The protein below binds the small molecule below.
Small molecule (SMILES): O=C1C[C@@H](C(=O)O)NC(=O)N1

Sequence of chain 2.A:
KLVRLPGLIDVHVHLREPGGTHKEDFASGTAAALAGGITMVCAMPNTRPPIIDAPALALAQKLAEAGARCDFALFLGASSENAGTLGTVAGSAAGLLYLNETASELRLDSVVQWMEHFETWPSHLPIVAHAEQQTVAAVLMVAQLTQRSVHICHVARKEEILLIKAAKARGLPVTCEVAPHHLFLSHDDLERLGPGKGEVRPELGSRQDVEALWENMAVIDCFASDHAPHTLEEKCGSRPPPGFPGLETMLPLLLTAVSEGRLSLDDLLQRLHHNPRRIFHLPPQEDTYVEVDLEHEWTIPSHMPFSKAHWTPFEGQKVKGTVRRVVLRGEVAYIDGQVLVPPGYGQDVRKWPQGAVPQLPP

Binding-site contacts:
Ligand atom C7 contacts residue ASN52 of chain 2.A at 3.9 Å.
Ligand atom O72 contacts residue ARG22 of chain 2.A at 2.9 Å (salt-bridge).
Ligand atom C6 contacts residue PRO249 of chain 2.A at 4.0 Å (hydrophobic).
Ligand atom C2 contacts residue PRO249 of chain 2.A at 3.5 Å (hydrophobic).
Ligand atom N3 contacts residue ARG208 of chain 2.A at 2.8 Å (salt-bridge).
Ligand atom C7 contacts residue ARG22 of chain 2.A at 3.5 Å.
Ligand atom C7 contacts residue PRO249 of chain 2.A at 4.0 Å (hydrophobic).
Ligand atom C4 contacts residue HIS137 of chain 2.A at 4.0 Å.
Ligand atom C5 contacts residue ZN1 of chain 2.C at 3.9 Å.
Ligand atom O71 contacts residue ALA235 of chain 2.A at 3.7 Å.
Ligand atom C5 contacts residue ASN52 of chain 2.A at 4.2 Å.
Ligand atom N1 contacts residue PRO249 of chain 2.A at 3.0 Å (h-bond).
Ligand atom O4 contacts residue ZN1 of chain 2.B at 3.0 Å.
Ligand atom O71 contacts residue ARG22 of chain 2.A at 2.8 Å (salt-bridge).
Ligand atom O72 contacts residue ASN52 of chain 2.A at 2.8 Å (h-bond).
Ligand atom O2 contacts residue GLY250 of chain 2.A at 3.1 Å (h-bond).
Ligand atom C2 contacts residue GLY250 of chain 2.A at 3.8 Å.
Ligand atom O4 contacts residue KCX103 of chain 2.A at 4.2 Å.
Ligand atom C2 contacts residue ARG208 of chain 2.A at 3.4 Å.
Ligand atom C7 contacts residue ALA235 of chain 2.A at 3.9 Å (hydrophobic).
Ligand atom O71 contacts residue HIS237 of chain 2.A at 3.0 Å (h-bond).
Ligand atom O2 contacts residue PRO249 of chain 2.A at 3.2 Å.
Ligand atom O71 contacts residue PRO249 of chain 2.A at 3.1 Å (h-bond).
Ligand atom O72 contacts residue HIS20 of chain 2.A at 3.3 Å (h-bond).
Ligand atom C6 contacts residue HIS20 of chain 2.A at 3.9 Å.
Ligand atom N1 contacts residue ALA235 of chain 2.A at 3.5 Å.
Ligand atom C5 contacts residue HIS20 of chain 2.A at 4.0 Å.
Ligand atom N3 contacts residue HIS137 of chain 2.A at 4.2 Å.
Ligand atom C6 contacts residue ALA235 of chain 2.A at 3.9 Å (hydrophobic).
Ligand atom C7 contacts residue HIS237 of chain 2.A at 4.2 Å.
Ligand atom O4 contacts residue ARG208 of chain 2.A at 3.9 Å.
Ligand atom O2 contacts residue ARG208 of chain 2.A at 2.9 Å (salt-bridge).
Ligand atom C4 contacts residue ARG208 of chain 2.A at 3.8 Å.
Ligand atom C2 contacts residue ASP233 of chain 2.A at 4.2 Å.
Ligand atom O4 contacts residue HIS137 of chain 2.A at 3.0 Å.
Ligand atom O2 contacts residue VAL207 of chain 2.A at 3.6 Å.
Ligand atom N1 contacts residue GLY250 of chain 2.A at 3.6 Å.
Ligand atom C4 contacts residue ZN1 of chain 2.B at 3.6 Å.
Ligand atom N3 contacts residue ASP233 of chain 2.A at 4.2 Å.
Ligand atom C7 contacts residue HIS20 of chain 2.A at 4.1 Å.